Sequence of chain 4.D:
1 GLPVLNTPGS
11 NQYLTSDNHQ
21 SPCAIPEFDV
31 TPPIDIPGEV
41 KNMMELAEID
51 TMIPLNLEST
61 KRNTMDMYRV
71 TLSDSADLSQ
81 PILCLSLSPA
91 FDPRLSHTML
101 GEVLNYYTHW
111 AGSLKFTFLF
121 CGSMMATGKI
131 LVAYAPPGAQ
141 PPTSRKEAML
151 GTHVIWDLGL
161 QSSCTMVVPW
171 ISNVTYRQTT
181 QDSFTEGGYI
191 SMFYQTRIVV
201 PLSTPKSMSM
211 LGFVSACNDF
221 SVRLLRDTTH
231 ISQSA

Binding-site contacts:
Ligand atom C19 contacts residue TYR110 of chain 3.B at 3.7 Å (hydrophobic).
Ligand atom C3 contacts residue PRO179 of chain 3.B at 3.7 Å (hydrophobic).
Ligand atom C1 contacts residue ILE181 of chain 3.B at 3.4 Å (hydrophobic).
Ligand atom N4 contacts residue ILE192 of chain 3.B at 3.6 Å.
Ligand atom C1 contacts residue PRO179 of chain 3.B at 3.9 Å (hydrophobic).
Ligand atom C7 contacts residue PHE132 of chain 3.B at 3.6 Å (hydrophobic).
Ligand atom C9 contacts residue TYR157 of chain 3.B at 3.8 Å (hydrophobic).
Ligand atom N3 contacts residue ILE192 of chain 3.B at 3.8 Å.
Ligand atom C13 contacts residue VAL197 of chain 3.B at 3.6 Å (hydrophobic).
Ligand atom C22 contacts residue PHE236 of chain 3.B at 3.9 Å (hydrophobic).
Ligand atom C3 contacts residue ALA24 of chain 3.D at 3.7 Å (hydrophobic).
Ligand atom C1 contacts residue ILE155 of chain 3.B at 3.7 Å (hydrophobic).
Ligand atom O24 contacts residue PHE236 of chain 3.B at 3.7 Å.
Ligand atom C11 contacts residue TYR157 of chain 3.B at 3.6 Å (hydrophobic).
Ligand atom C14 contacts residue VAL197 of chain 3.B at 3.6 Å (hydrophobic).
Ligand atom N4 contacts residue LEU239 of chain 3.B at 3.8 Å.
Ligand atom C10 contacts residue VAL194 of chain 3.B at 3.7 Å (hydrophobic).
Ligand atom C4 contacts residue ALA24 of chain 3.D at 3.8 Å (hydrophobic).
Ligand atom C10 contacts residue TYR157 of chain 3.B at 3.6 Å (hydrophobic).
Ligand atom C11 contacts residue VAL194 of chain 3.B at 3.7 Å (hydrophobic).
Ligand atom C3 contacts residue TYR157 of chain 3.B at 3.5 Å (hydrophobic).
Ligand atom N6 contacts residue VAL194 of chain 3.B at 3.7 Å.
Ligand atom C23 contacts residue TYR110 of chain 3.B at 3.3 Å (hydrophobic).
Ligand atom O24 contacts residue TYR110 of chain 3.B at 3.9 Å.
Ligand atom C8 contacts residue PHE132 of chain 3.B at 3.4 Å (hydrophobic).
Ligand atom C27 contacts residue THR109 of chain 3.B at 3.5 Å.
Ligand atom O25 contacts residue TYR110 of chain 3.B at 3.0 Å.
Ligand atom C21 contacts residue PHE236 of chain 3.B at 3.4 Å (hydrophobic).
Ligand atom C4 contacts residue TYR157 of chain 3.B at 3.4 Å (hydrophobic).
Ligand atom C19 contacts residue PHE236 of chain 3.B at 3.5 Å (hydrophobic).
Ligand atom C26 contacts residue THR109 of chain 3.B at 3.7 Å.
Ligand atom C20 contacts residue TYR110 of chain 3.B at 3.5 Å (hydrophobic).
Ligand atom C23 contacts residue PHE236 of chain 3.B at 3.5 Å (hydrophobic).
Ligand atom C8 contacts residue ILE108 of chain 3.B at 3.8 Å (hydrophobic).
Ligand atom C12 contacts residue PHE236 of chain 3.B at 3.8 Å (hydrophobic).
Ligand atom C14 contacts residue PHE236 of chain 3.B at 3.9 Å (hydrophobic).
Ligand atom C21 contacts residue TYR203 of chain 3.B at 3.8 Å (hydrophobic).
Ligand atom C20 contacts residue PHE236 of chain 3.B at 3.2 Å (hydrophobic).
Ligand atom C9 contacts residue ILE108 of chain 3.B at 3.5 Å (hydrophobic).
Ligand atom C22 contacts residue TYR203 of chain 3.B at 3.5 Å (hydrophobic).

Sequence of chain 3.B:
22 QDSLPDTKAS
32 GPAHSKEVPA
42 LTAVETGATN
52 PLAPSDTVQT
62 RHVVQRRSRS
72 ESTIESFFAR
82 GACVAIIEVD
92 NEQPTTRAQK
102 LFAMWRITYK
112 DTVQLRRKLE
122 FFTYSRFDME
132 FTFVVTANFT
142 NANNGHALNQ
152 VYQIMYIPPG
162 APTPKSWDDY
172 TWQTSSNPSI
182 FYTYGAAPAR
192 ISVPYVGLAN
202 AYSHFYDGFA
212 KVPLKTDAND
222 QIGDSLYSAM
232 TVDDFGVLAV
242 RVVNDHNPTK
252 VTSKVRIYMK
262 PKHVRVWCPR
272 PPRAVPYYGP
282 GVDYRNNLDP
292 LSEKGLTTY

A protein and the small-molecule ligand that binds it are described below.
Small molecule (SMILES): CCOC(=O)c1ccc(OCCCCC2CCN(c3ccc(C)nn3)CC2)cc1

Sequence of chain 3.D:
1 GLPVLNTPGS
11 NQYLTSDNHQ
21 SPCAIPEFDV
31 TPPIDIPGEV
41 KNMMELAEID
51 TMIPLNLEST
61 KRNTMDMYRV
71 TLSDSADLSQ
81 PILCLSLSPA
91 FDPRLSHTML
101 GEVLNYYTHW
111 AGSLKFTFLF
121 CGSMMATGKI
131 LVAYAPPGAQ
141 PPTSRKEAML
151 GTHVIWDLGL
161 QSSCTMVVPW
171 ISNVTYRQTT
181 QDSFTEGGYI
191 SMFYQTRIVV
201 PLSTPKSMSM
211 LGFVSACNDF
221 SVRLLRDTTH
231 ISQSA